Sequence of chain 1.A:
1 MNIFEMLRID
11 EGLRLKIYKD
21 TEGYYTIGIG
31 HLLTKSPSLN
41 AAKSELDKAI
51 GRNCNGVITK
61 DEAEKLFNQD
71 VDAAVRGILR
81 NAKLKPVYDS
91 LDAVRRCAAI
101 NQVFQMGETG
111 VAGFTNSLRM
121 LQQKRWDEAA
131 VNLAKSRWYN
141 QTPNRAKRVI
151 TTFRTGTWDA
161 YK

Binding-site contacts:
Ligand atom C1 contacts residue LEU118 of chain 1.A at 3.8 Å (hydrophobic).
Ligand atom C3 contacts residue LEU91 of chain 1.A at 4.3 Å (hydrophobic).
Ligand atom C4 contacts residue ILE78 of chain 1.A at 4.3 Å (hydrophobic).
Ligand atom C3 contacts residue LEU118 of chain 1.A at 4.4 Å (hydrophobic).
Ligand atom C6 contacts residue VAL103 of chain 1.A at 4.3 Å (hydrophobic).
Ligand atom N contacts residue GLN102 of chain 1.A at 2.8 Å (h-bond).
Ligand atom C2 contacts residue LEU118 of chain 1.A at 3.8 Å (hydrophobic).
Ligand atom C1 contacts residue PHE153 of chain 1.A at 4.3 Å (hydrophobic).
Ligand atom C5 contacts residue ALA99 of chain 1.A at 3.6 Å (hydrophobic).
Ligand atom F5 contacts residue ILE78 of chain 1.A at 3.3 Å.
Ligand atom C4 contacts residue LEU84 of chain 1.A at 4.3 Å (hydrophobic).
Ligand atom C6 contacts residue ALA99 of chain 1.A at 3.5 Å (hydrophobic).
Ligand atom C2 contacts residue VAL87 of chain 1.A at 4.3 Å (hydrophobic).
Ligand atom F3 contacts residue VAL87 of chain 1.A at 3.3 Å.
Ligand atom C3 contacts residue ALA99 of chain 1.A at 3.5 Å (hydrophobic).
Ligand atom C4 contacts residue TYR88 of chain 1.A at 4.1 Å (hydrophobic).
Ligand atom F5 contacts residue VAL103 of chain 1.A at 3.0 Å.
Ligand atom F5 contacts residue LEU84 of chain 1.A at 3.5 Å.
Ligand atom C3 contacts residue VAL87 of chain 1.A at 4.1 Å (hydrophobic).
Ligand atom N contacts residue LEU118 of chain 1.A at 4.0 Å.
Ligand atom F5 contacts residue ALA99 of chain 1.A at 4.1 Å.
Ligand atom C5 contacts residue ILE78 of chain 1.A at 4.0 Å (hydrophobic).
Ligand atom C5 contacts residue VAL103 of chain 1.A at 4.0 Å (hydrophobic).
Ligand atom N contacts residue PHE153 of chain 1.A at 3.4 Å.
Ligand atom C1 contacts residue ALA99 of chain 1.A at 3.5 Å (hydrophobic).
Ligand atom C4 contacts residue ALA99 of chain 1.A at 3.6 Å (hydrophobic).
Ligand atom N contacts residue LEU121 of chain 1.A at 4.2 Å.
Ligand atom F3 contacts residue LEU84 of chain 1.A at 3.9 Å.
Ligand atom C5 contacts residue LEU84 of chain 1.A at 4.2 Å (hydrophobic).
Ligand atom C6 contacts residue VAL111 of chain 1.A at 3.6 Å (hydrophobic).
Ligand atom C2 contacts residue ALA99 of chain 1.A at 3.4 Å (hydrophobic).
Ligand atom N contacts residue ALA99 of chain 1.A at 4.1 Å.
Ligand atom C1 contacts residue VAL111 of chain 1.A at 4.3 Å (hydrophobic).
Ligand atom F3 contacts residue LEU91 of chain 1.A at 3.7 Å.
Ligand atom C3 contacts residue TYR88 of chain 1.A at 3.9 Å (hydrophobic).
Ligand atom F3 contacts residue ALA99 of chain 1.A at 4.2 Å.
Ligand atom F3 contacts residue TYR88 of chain 1.A at 2.7 Å.
Ligand atom C1 contacts residue GLN102 of chain 1.A at 3.9 Å.
Ligand atom N contacts residue VAL111 of chain 1.A at 4.2 Å.
Ligand atom C6 contacts residue GLN102 of chain 1.A at 4.2 Å.

The protein below binds the small molecule below.
Small molecule (SMILES): Nc1cc(F)cc(F)c1